Binding-site contacts:
Ligand atom O2 contacts residue HIS219 of chain 1.C at 3.5 Å.
Ligand atom O1 contacts residue LYS182 of chain 1.C at 3.0 Å (salt-bridge).
Ligand atom O1 contacts residue PHE25 of chain 1.D at 3.8 Å.
Ligand atom O1 contacts residue ASP254 of chain 1.C at 3.4 Å (salt-bridge).
Ligand atom O3 contacts residue TRP15 of chain 1.C at 3.5 Å (h-bond).
Ligand atom O2 contacts residue MG1 of chain 1.J at 2.2 Å.
Ligand atom O6 contacts residue TRP15 of chain 1.C at 3.9 Å.
Ligand atom O1 contacts residue TRP136 of chain 1.C at 3.5 Å.
Ligand atom O5 contacts residue PHE93 of chain 1.C at 3.7 Å.
Ligand atom C6 contacts residue THR89 of chain 1.C at 3.6 Å.
Ligand atom O4 contacts residue ASP291 of chain 1.C at 2.8 Å (salt-bridge).
Ligand atom O6 contacts residue GLU180 of chain 1.C at 3.5 Å (salt-bridge).
Ligand atom C2 contacts residue TRP136 of chain 1.C at 3.6 Å (hydrophobic).
Ligand atom C3 contacts residue MG1 of chain 1.J at 3.8 Å.
Ligand atom C1 contacts residue PHE25 of chain 1.D at 3.7 Å (hydrophobic).
Ligand atom O4 contacts residue MG1 of chain 1.J at 2.2 Å.
Ligand atom C4 contacts residue ASP291 of chain 1.C at 3.8 Å.
Ligand atom O1 contacts residue HIS219 of chain 1.C at 3.3 Å (h-bond).
Ligand atom C4 contacts residue GLU180 of chain 1.C at 3.2 Å.
Ligand atom C2 contacts residue GLU180 of chain 1.C at 3.8 Å.
Ligand atom C4 contacts residue TRP136 of chain 1.C at 3.6 Å (hydrophobic).
Ligand atom C2 contacts residue MG1 of chain 1.J at 3.4 Å.
Ligand atom C4 contacts residue MG1 of chain 1.J at 3.4 Å.
Ligand atom O6 contacts residue VAL134 of chain 1.C at 3.5 Å.
Ligand atom O4 contacts residue ASP244 of chain 1.C at 3.3 Å (salt-bridge).
Ligand atom O5 contacts residue TRP136 of chain 1.C at 3.7 Å.
Ligand atom C5 contacts residue TRP136 of chain 1.C at 3.9 Å (hydrophobic).
Ligand atom O3 contacts residue ASP291 of chain 1.C at 3.1 Å (salt-bridge).
Ligand atom O4 contacts residue GLU180 of chain 1.C at 2.6 Å (salt-bridge).
Ligand atom C5 contacts residue HIS53 of chain 1.C at 3.2 Å.
Ligand atom O2 contacts residue GLU216 of chain 1.C at 3.0 Å (salt-bridge).
Ligand atom O5 contacts residue HIS53 of chain 1.C at 2.4 Å (h-bond).
Ligand atom O2 contacts residue ASP291 of chain 1.C at 3.0 Å (salt-bridge).
Ligand atom C2 contacts residue ASP291 of chain 1.C at 3.9 Å.
Ligand atom C3 contacts residue ASP291 of chain 1.C at 3.8 Å.
Ligand atom C6 contacts residue GLU180 of chain 1.C at 3.4 Å.
Ligand atom C6 contacts residue VAL134 of chain 1.C at 3.5 Å (hydrophobic).
Ligand atom O2 contacts residue GLU180 of chain 1.C at 3.0 Å (salt-bridge).
Ligand atom C6 contacts residue TRP136 of chain 1.C at 3.9 Å (hydrophobic).
Ligand atom C3 contacts residue TRP136 of chain 1.C at 3.7 Å (hydrophobic).

This small molecule binds to this protein.
Small molecule (SMILES): OC[C@@H](O)[C@@H](O)[C@H](O)[C@@H](O)CO

Sequence of chain 1.C:
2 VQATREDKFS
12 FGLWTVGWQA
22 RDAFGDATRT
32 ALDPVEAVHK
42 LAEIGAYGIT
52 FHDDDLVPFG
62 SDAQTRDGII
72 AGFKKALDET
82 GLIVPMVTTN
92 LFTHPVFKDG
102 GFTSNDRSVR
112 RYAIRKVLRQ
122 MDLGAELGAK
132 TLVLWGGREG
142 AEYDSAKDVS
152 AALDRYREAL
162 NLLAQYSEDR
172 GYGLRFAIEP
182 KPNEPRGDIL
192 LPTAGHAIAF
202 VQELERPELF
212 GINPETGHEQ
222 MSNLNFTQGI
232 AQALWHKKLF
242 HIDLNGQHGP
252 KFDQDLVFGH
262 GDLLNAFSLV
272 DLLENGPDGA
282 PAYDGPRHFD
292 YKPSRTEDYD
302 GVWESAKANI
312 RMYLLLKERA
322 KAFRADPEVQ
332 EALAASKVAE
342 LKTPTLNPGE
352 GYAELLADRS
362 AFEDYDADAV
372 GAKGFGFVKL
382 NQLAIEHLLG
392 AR

Sequence of chain 1.D:
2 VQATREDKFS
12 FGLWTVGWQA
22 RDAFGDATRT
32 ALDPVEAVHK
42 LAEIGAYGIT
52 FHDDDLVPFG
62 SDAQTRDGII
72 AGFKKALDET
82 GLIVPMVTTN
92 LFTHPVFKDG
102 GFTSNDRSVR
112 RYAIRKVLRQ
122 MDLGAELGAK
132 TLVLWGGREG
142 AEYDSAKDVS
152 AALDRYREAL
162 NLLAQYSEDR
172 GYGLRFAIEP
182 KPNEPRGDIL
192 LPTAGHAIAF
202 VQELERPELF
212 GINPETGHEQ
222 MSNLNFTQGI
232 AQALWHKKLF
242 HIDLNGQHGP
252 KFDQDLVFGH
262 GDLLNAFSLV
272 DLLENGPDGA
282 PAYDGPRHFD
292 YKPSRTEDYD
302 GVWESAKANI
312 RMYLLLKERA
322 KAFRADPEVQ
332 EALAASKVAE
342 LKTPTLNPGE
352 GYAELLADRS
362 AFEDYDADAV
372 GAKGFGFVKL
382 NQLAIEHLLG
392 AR